Binding-site contacts:
Ligand atom O5 contacts residue ASN22 of chain 1.C at 2.4 Å (h-bond).
Ligand atom C2 contacts residue ASN22 of chain 1.C at 2.5 Å.
Ligand atom C4 contacts residue ASN22 of chain 1.C at 4.2 Å.
Ligand atom C5 contacts residue ASN22 of chain 1.C at 3.7 Å.
Ligand atom C1 contacts residue ASN22 of chain 1.C at 1.4 Å.
Ligand atom O5 contacts residue PRO21 of chain 1.C at 4.3 Å.
Ligand atom O7 contacts residue PRO21 of chain 1.C at 3.9 Å.
Ligand atom C8 contacts residue ASN22 of chain 1.C at 4.2 Å.
Ligand atom C2 contacts residue PRO21 of chain 1.C at 4.5 Å (hydrophobic).
Ligand atom C7 contacts residue ASN22 of chain 1.C at 3.8 Å.
Ligand atom N2 contacts residue ASN22 of chain 1.C at 2.9 Å (h-bond).
Ligand atom C3 contacts residue ASN22 of chain 1.C at 3.8 Å.
Ligand atom C7 contacts residue PRO21 of chain 1.C at 4.3 Å (hydrophobic).
Ligand atom O7 contacts residue ASN22 of chain 1.C at 4.2 Å.

A protein and the small-molecule ligand that binds it are described below.
Small molecule (SMILES): CC(=O)N[C@@H]1[C@@H](O)[C@H](O)[C@@H](CO)O[C@H]1O

Sequence of chain 1.C:
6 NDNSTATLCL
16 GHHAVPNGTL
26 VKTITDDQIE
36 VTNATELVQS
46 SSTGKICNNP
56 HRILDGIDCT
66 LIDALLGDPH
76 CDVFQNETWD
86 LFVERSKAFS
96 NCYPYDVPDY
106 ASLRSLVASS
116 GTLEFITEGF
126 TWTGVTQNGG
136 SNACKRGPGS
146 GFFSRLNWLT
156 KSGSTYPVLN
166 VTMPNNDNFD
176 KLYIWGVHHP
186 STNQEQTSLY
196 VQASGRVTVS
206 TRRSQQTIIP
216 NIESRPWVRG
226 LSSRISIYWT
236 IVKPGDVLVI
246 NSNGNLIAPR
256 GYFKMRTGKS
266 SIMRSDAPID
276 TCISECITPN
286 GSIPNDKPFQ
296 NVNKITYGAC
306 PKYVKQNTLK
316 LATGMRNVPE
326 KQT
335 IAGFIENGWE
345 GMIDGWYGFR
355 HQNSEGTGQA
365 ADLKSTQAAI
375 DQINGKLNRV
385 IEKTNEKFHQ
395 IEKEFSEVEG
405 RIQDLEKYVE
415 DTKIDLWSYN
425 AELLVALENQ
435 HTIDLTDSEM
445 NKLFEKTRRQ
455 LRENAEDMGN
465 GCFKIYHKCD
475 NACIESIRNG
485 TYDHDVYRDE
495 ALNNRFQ